A protein and the small-molecule ligand that binds it are described below.
Small molecule (SMILES): CC(=O)N[C@@H]1[C@@H](O)[C@H](O)[C@@H](CO)O[C@H]1O

Sequence of chain 1.B:
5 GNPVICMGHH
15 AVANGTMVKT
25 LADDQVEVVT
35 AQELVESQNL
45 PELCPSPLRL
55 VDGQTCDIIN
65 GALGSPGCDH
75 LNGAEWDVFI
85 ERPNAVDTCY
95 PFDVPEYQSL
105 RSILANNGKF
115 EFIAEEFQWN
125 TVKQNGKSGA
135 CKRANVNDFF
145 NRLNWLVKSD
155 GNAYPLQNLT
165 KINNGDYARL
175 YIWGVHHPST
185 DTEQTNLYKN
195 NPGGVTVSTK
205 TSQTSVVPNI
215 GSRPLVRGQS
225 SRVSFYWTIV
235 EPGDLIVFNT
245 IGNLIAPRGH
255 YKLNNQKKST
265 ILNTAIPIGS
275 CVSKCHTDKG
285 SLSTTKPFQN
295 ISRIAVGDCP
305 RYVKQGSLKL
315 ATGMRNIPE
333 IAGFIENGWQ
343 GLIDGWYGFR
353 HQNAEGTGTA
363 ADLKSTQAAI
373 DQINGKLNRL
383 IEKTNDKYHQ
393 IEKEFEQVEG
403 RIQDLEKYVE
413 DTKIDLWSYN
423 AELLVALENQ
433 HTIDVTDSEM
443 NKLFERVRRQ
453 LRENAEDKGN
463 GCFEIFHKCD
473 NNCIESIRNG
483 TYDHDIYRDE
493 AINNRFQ

Binding-site contacts:
Ligand atom O6 contacts residue SER311 of chain 1.B at 4.2 Å.
Ligand atom C7 contacts residue ASN294 of chain 1.B at 3.6 Å.
Ligand atom C2 contacts residue ASN294 of chain 1.B at 2.4 Å.
Ligand atom C1 contacts residue GLY310 of chain 1.B at 4.0 Å.
Ligand atom C1 contacts residue SER41 of chain 1.B at 3.9 Å.
Ligand atom C3 contacts residue ASN294 of chain 1.B at 3.8 Å.
Ligand atom C4 contacts residue ASN294 of chain 1.B at 4.2 Å.
Ligand atom C6 contacts residue GLY310 of chain 1.B at 3.7 Å.
Ligand atom C5 contacts residue SER41 of chain 1.B at 3.8 Å.
Ligand atom O6 contacts residue SER41 of chain 1.B at 4.1 Å.
Ligand atom C5 contacts residue GLY310 of chain 1.B at 4.2 Å.
Ligand atom N2 contacts residue ASN294 of chain 1.B at 2.8 Å (h-bond).
Ligand atom C6 contacts residue SER41 of chain 1.B at 4.2 Å.
Ligand atom C1 contacts residue ASN294 of chain 1.B at 1.4 Å.
Ligand atom O6 contacts residue GLY310 of chain 1.B at 2.4 Å (h-bond).
Ligand atom O5 contacts residue GLY310 of chain 1.B at 3.4 Å.
Ligand atom C5 contacts residue ASN294 of chain 1.B at 3.7 Å.
Ligand atom O7 contacts residue ASN294 of chain 1.B at 3.7 Å.
Ligand atom O5 contacts residue SER41 of chain 1.B at 3.7 Å.
Ligand atom C8 contacts residue ASN294 of chain 1.B at 4.0 Å.
Ligand atom O5 contacts residue ASN294 of chain 1.B at 2.4 Å (h-bond).